Binding-site contacts:
Ligand atom C7 contacts residue ASN21 of chain 52.E at 4.0 Å.
Ligand atom O5 contacts residue ASN21 of chain 52.E at 2.5 Å (h-bond).
Ligand atom C4 contacts residue ASN21 of chain 52.E at 3.8 Å.
Ligand atom C2 contacts residue ASN21 of chain 52.E at 2.5 Å.
Ligand atom O7 contacts residue ASN21 of chain 52.E at 4.0 Å.
Ligand atom C5 contacts residue ASN21 of chain 52.E at 3.3 Å.
Ligand atom O6 contacts residue ASN21 of chain 52.E at 4.3 Å.
Ligand atom C1 contacts residue ASN21 of chain 52.E at 1.4 Å.
Ligand atom C6 contacts residue ASN21 of chain 52.E at 3.3 Å.
Ligand atom C3 contacts residue ASN21 of chain 52.E at 3.7 Å.
Ligand atom N2 contacts residue ASN21 of chain 52.E at 3.3 Å (h-bond).

A protein and the small-molecule ligand that binds it are described below.
Small molecule (SMILES): CC(=O)N[C@@H]1[C@@H](O)[C@H](O)[C@@H](CO)O[C@H]1O

Sequence of chain 52.E:
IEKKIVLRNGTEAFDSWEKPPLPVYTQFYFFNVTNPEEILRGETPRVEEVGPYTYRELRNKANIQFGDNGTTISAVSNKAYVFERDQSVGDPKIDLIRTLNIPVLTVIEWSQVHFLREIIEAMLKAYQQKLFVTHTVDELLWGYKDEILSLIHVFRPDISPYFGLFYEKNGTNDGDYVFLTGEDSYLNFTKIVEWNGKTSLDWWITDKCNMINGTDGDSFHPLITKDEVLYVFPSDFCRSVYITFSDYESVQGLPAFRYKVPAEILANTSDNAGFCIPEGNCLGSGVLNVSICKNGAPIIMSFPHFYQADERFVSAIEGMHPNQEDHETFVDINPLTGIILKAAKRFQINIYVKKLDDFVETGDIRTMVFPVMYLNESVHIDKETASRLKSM